Sequence of chain 2.A:
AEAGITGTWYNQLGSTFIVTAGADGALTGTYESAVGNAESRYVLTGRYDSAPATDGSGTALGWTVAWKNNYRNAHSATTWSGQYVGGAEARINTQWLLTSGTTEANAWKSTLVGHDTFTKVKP

A protein and the small-molecule ligand that binds it are described below.
Small molecule (SMILES): NC(=O)CC[C@H](NC(=O)[C@@H]1CCCN1C(=O)[C@@H](N)Cc1c[nH]cn1)C(=O)NCC(=O)N1CCC[C@H]1C(=O)N1CCC[C@H]1C(=O)N[C@@H](CS)C(=O)N[C@@H](CCCC[NH3+])C(N)=O

Sequence of chain 1.B:
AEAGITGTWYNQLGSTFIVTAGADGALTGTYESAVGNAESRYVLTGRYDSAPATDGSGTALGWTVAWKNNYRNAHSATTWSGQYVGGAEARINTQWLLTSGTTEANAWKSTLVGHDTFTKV

Binding-site contacts:
Ligand atom CA contacts residue ALA34 of chain 1.B at 3.7 Å (hydrophobic).
Ligand atom NE2 contacts residue LEU98 of chain 1.B at 3.9 Å.
Ligand atom NE2 contacts residue THR78 of chain 1.B at 3.9 Å.
Ligand atom NE2 contacts residue TRP67 of chain 1.B at 3.5 Å.
Ligand atom N contacts residue TRP108 of chain 2.A at 3.8 Å.
Ligand atom N contacts residue LEA1 of chain 1.F at 1.3 Å.
Ligand atom CA contacts residue LEA1 of chain 1.F at 3.7 Å.
Ligand atom CE1 contacts residue SER76 of chain 1.B at 4.0 Å.
Ligand atom CB contacts residue TRP67 of chain 1.B at 3.7 Å (hydrophobic).
Ligand atom CA contacts residue LEA1 of chain 1.F at 2.5 Å.
Ligand atom CD contacts residue TRP108 of chain 2.A at 3.4 Å (hydrophobic).
Ligand atom C contacts residue SER33 of chain 1.B at 3.4 Å.
Ligand atom NE2 contacts residue SER76 of chain 1.B at 2.9 Å (h-bond).
Ligand atom CE1 contacts residue TRP67 of chain 1.B at 3.4 Å (hydrophobic).
Ligand atom O contacts residue SER33 of chain 1.B at 2.7 Å (h-bond).
Ligand atom CD2 contacts residue SER76 of chain 1.B at 3.6 Å.
Ligand atom OE1 contacts residue THR78 of chain 1.B at 2.7 Å (h-bond).
Ligand atom CB contacts residue TRP67 of chain 1.B at 3.8 Å (hydrophobic).
Ligand atom N contacts residue ALA34 of chain 1.B at 3.9 Å.
Ligand atom CB contacts residue LEA1 of chain 1.F at 2.7 Å.
Ligand atom CG contacts residue TRP67 of chain 1.B at 3.4 Å (hydrophobic).
Ligand atom CA contacts residue TRP108 of chain 2.A at 3.6 Å (hydrophobic).
Ligand atom CG contacts residue TRP67 of chain 1.B at 3.9 Å (hydrophobic).
Ligand atom O contacts residue LEA1 of chain 1.F at 3.1 Å (h-bond).
Ligand atom N contacts residue LEA1 of chain 1.F at 3.4 Å (h-bond).
Ligand atom NE2 contacts residue TRP96 of chain 1.B at 3.4 Å.
Ligand atom C contacts residue LEA1 of chain 1.F at 2.8 Å.
Ligand atom OE1 contacts residue TRP67 of chain 1.B at 3.7 Å.
Ligand atom CG contacts residue TYR42 of chain 1.B at 3.7 Å (hydrophobic).
Ligand atom CG contacts residue ALA105 of chain 2.A at 3.7 Å (hydrophobic).
Ligand atom SG contacts residue LEA1 of chain 1.F at 1.8 Å.
Ligand atom CA contacts residue SER33 of chain 1.B at 3.3 Å.
Ligand atom O contacts residue LEU13 of chain 1.B at 3.4 Å.
Ligand atom CB contacts residue TRP108 of chain 2.A at 3.9 Å (hydrophobic).
Ligand atom OE1 contacts residue LEU98 of chain 1.B at 3.7 Å.
Ligand atom CB contacts residue TYR42 of chain 1.B at 3.6 Å (hydrophobic).
Ligand atom CB contacts residue SER33 of chain 1.B at 3.5 Å.
Ligand atom CB contacts residue LEA1 of chain 1.F at 3.7 Å.
Ligand atom CD contacts residue THR78 of chain 1.B at 3.8 Å.
Ligand atom CB contacts residue TRP108 of chain 2.A at 3.9 Å (hydrophobic).